Sequence of chain 1.C:
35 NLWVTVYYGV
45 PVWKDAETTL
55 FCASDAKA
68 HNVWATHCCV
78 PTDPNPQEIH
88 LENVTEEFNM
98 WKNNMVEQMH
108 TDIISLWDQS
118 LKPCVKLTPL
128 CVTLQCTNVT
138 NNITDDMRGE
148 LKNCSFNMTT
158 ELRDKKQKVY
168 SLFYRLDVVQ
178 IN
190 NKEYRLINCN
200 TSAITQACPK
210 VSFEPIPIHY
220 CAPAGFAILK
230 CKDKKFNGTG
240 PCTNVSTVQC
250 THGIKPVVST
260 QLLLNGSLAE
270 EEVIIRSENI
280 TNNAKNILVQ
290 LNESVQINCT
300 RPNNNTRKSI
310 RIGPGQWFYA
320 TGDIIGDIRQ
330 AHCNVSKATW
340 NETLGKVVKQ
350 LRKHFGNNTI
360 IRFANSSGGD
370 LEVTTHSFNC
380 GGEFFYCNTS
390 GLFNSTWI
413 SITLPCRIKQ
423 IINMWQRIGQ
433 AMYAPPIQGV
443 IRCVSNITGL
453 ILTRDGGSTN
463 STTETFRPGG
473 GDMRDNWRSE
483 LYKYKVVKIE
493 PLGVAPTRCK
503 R

The small molecule below binds the protein below.
Small molecule (SMILES): CC(=O)N[C@H]1[C@H](O[C@H]2[C@H](O)[C@@H](NC(C)=O)CO[C@@H]2CO)O[C@H](CO)[C@@H](O)[C@@H]1O

Binding-site contacts:
Ligand atom C8 contacts residue THR299 of chain 1.C at 4.2 Å.
Ligand atom O7 contacts residue ASN333 of chain 1.C at 3.0 Å (h-bond).
Ligand atom C8 contacts residue ASN333 of chain 1.C at 4.2 Å.
Ligand atom C8 contacts residue CYS298 of chain 1.C at 4.3 Å (hydrophobic).
Ligand atom C4 contacts residue ASN333 of chain 1.C at 4.2 Å.
Ligand atom O5 contacts residue SER413 of chain 1.C at 4.4 Å.
Ligand atom C1 contacts residue ASN333 of chain 1.C at 1.4 Å.
Ligand atom C2 contacts residue ASN333 of chain 1.C at 2.5 Å.
Ligand atom O6 contacts residue THR415 of chain 1.C at 3.7 Å.
Ligand atom C7 contacts residue ASN333 of chain 1.C at 3.1 Å.
Ligand atom C3 contacts residue HIS331 of chain 1.C at 3.9 Å.
Ligand atom C5 contacts residue ASN333 of chain 1.C at 3.6 Å.
Ligand atom O5 contacts residue ASN333 of chain 1.C at 2.3 Å (h-bond).
Ligand atom C3 contacts residue ASN333 of chain 1.C at 3.8 Å.
Ligand atom O7 contacts residue ASN297 of chain 1.C at 3.7 Å.
Ligand atom C1 contacts residue HIS331 of chain 1.C at 4.0 Å.
Ligand atom C8 contacts residue ASN297 of chain 1.C at 3.5 Å.
Ligand atom N2 contacts residue HIS331 of chain 1.C at 3.7 Å.
Ligand atom N2 contacts residue ASN333 of chain 1.C at 2.9 Å (h-bond).
Ligand atom C7 contacts residue ASN297 of chain 1.C at 4.0 Å.
Ligand atom C2 contacts residue HIS331 of chain 1.C at 4.1 Å.